Binding-site contacts:
Ligand atom C1 contacts residue ASN165 of chain 1.C at 1.4 Å.
Ligand atom O5 contacts residue ASN165 of chain 1.C at 2.4 Å (h-bond).
Ligand atom N2 contacts residue ASN165 of chain 1.C at 3.0 Å (h-bond).
Ligand atom C7 contacts residue ASN165 of chain 1.C at 4.1 Å.
Ligand atom C5 contacts residue ASN165 of chain 1.C at 3.7 Å.
Ligand atom C2 contacts residue ASN165 of chain 1.C at 2.5 Å.
Ligand atom C8 contacts residue ASN165 of chain 1.C at 4.4 Å.
Ligand atom C3 contacts residue ASN165 of chain 1.C at 3.8 Å.
Ligand atom C4 contacts residue ASN165 of chain 1.C at 4.2 Å.

A protein and the small-molecule ligand that binds it are described below.
Small molecule (SMILES): CC(=O)N[C@@H]1[C@@H](O)[C@H](O)[C@@H](CO)O[C@H]1O

Sequence of chain 1.C:
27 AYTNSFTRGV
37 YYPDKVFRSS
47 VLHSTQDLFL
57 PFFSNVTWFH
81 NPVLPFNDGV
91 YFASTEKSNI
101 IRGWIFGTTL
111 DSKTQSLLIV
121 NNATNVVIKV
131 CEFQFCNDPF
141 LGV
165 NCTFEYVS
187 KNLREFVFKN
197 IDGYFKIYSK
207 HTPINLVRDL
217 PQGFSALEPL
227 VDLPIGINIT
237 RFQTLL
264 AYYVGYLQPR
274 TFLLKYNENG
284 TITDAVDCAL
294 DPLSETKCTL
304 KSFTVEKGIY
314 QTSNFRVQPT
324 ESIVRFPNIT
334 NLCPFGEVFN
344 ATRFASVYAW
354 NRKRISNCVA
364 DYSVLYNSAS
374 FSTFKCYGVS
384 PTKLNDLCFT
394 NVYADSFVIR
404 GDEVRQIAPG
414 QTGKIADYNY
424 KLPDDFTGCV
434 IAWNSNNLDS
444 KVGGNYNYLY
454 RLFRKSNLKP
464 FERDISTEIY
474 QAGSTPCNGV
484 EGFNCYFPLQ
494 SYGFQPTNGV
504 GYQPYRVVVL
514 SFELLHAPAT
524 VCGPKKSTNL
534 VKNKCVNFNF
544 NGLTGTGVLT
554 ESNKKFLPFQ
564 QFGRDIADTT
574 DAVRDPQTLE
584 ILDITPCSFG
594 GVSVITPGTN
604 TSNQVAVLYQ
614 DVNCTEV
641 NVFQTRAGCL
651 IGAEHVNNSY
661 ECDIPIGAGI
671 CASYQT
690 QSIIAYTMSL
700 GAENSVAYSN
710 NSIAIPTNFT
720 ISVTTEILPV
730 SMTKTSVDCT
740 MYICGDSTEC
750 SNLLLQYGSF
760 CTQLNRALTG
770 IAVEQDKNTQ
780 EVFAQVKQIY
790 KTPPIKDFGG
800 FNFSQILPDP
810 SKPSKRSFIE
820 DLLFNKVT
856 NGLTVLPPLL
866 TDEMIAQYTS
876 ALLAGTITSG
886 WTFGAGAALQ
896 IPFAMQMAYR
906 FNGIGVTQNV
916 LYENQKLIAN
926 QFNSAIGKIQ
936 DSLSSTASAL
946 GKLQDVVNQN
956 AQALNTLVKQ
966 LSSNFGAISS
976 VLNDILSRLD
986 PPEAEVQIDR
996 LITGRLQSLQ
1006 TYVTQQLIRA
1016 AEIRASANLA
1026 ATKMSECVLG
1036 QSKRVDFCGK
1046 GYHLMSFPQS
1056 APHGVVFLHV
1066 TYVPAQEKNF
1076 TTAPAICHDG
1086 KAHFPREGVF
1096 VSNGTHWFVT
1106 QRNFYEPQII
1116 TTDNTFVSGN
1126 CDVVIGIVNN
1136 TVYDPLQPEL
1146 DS